Sequence of chain 1.A:
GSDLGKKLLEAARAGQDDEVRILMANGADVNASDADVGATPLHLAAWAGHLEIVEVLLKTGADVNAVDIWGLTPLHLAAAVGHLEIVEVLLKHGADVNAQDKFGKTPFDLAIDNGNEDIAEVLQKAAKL

Binding-site contacts:
Ligand atom C contacts residue ASN116 of chain 1.A at 3.7 Å.
Ligand atom CA contacts residue TRP72 of chain 1.A at 3.5 Å (hydrophobic).
Ligand atom CZ contacts residue ASP70 of chain 1.A at 3.4 Å.
Ligand atom N contacts residue TRP72 of chain 1.A at 3.8 Å.
Ligand atom CG2 contacts residue TRP49 of chain 1.A at 3.7 Å (hydrophobic).
Ligand atom CE1 contacts residue ASP36 of chain 1.A at 3.6 Å.
Ligand atom O contacts residue ARG15 of chain 1.A at 2.7 Å (salt-bridge).
Ligand atom O contacts residue ARG15 of chain 1.A at 2.5 Å (salt-bridge).
Ligand atom CE2 contacts residue ASP70 of chain 1.A at 3.3 Å.
Ligand atom O contacts residue ASN116 of chain 1.A at 3.0 Å (h-bond).
Ligand atom CB contacts residue ASN116 of chain 1.A at 3.6 Å.
Ligand atom CD contacts residue TRP49 of chain 1.A at 3.8 Å (hydrophobic).
Ligand atom CB contacts residue TRP49 of chain 1.A at 3.5 Å (hydrophobic).
Ligand atom CG2 contacts residue ASN116 of chain 1.A at 3.8 Å.
Ligand atom NH1 contacts residue ASP115 of chain 1.A at 3.1 Å (salt-bridge).
Ligand atom CG contacts residue VAL39 of chain 1.A at 3.8 Å (hydrophobic).
Ligand atom CB contacts residue TRP49 of chain 1.A at 3.8 Å (hydrophobic).
Ligand atom CB contacts residue TRP72 of chain 1.A at 3.7 Å (hydrophobic).
Ligand atom CZ contacts residue LEU79 of chain 1.A at 3.6 Å (hydrophobic).
Ligand atom C contacts residue TRP49 of chain 1.A at 3.6 Å (hydrophobic).
Ligand atom CE2 contacts residue ALA41 of chain 1.A at 3.5 Å (hydrophobic).
Ligand atom CD contacts residue ASP115 of chain 1.A at 3.7 Å.
Ligand atom CA contacts residue ARG15 of chain 1.A at 3.1 Å.
Ligand atom OH contacts residue HIS45 of chain 1.A at 3.5 Å.
Ligand atom CA contacts residue ASN116 of chain 1.A at 3.7 Å.
Ligand atom OH contacts residue ASP70 of chain 1.A at 2.7 Å (salt-bridge).
Ligand atom C contacts residue ARG15 of chain 1.A at 3.6 Å.
Ligand atom CG2 contacts residue ALA82 of chain 1.A at 3.7 Å (hydrophobic).
Ligand atom CE2 contacts residue LEU46 of chain 1.A at 3.7 Å (hydrophobic).
Ligand atom CD contacts residue PHE105 of chain 1.A at 3.7 Å (hydrophobic).
Ligand atom N contacts residue ASN116 of chain 1.A at 2.8 Å (h-bond).
Ligand atom CZ contacts residue ASP115 of chain 1.A at 3.7 Å.
Ligand atom O contacts residue TRP49 of chain 1.A at 2.8 Å (h-bond).
Ligand atom CE1 contacts residue LEU79 of chain 1.A at 3.7 Å (hydrophobic).
Ligand atom CD1 contacts residue VAL39 of chain 1.A at 3.7 Å (hydrophobic).
Ligand atom CA contacts residue ASN116 of chain 1.A at 3.6 Å.
Ligand atom OH contacts residue ALA41 of chain 1.A at 3.4 Å.
Ligand atom C contacts residue ARG15 of chain 1.A at 2.9 Å.
Ligand atom O contacts residue LEU112 of chain 1.A at 3.6 Å.
Ligand atom OH contacts residue LEU79 of chain 1.A at 3.7 Å.

A small-molecule ligand and the protein it binds are described below.
Small molecule (SMILES): CC[C@H](C)[C@@H]1NC(=O)[C@H](CCCNC(N)=[NH2+])NC(=O)[C@H]([C@@H](C)CC)NC(=O)[C@H](CO)NC(=O)[C@H](CCCC[NH3+])NC(=O)[C@@H]2CCCN2C(=O)[C@H]2CCCN2C(=O)[C@H](C)NC(=O)[C@H](Cc2ccc(O)cc2)NC(=O)[C@H](Cc2ccccc2)NC(=O)[C@H](C)NC(=O)[C@H](CCC(N)=O)NC(=O)CNC(=O)[C@@H]2CCCN2C(=O)CNC1=O